A small-molecule ligand and the protein it binds are described below.
Small molecule (SMILES): CC(=O)N(C)[C@H](C(=O)N1C[C@H](C)C[C@H]1C(=O)N(C)[C@@H]1C(=O)N[C@@H](CC(C)C)C(=O)N2C[C@H](C)C[C@H]2C(=O)N[C@@H](CC(C)C)C(=O)N(C)[C@@H](C(C)C)C(=O)N2C[C@H](C3CCCCC3)C[C@H]2C(=O)N(C)[C@H](CC(C)C)C(=O)NCC(=O)O[C@@H]1C)C(C)C

Sequence of chain 2.B:
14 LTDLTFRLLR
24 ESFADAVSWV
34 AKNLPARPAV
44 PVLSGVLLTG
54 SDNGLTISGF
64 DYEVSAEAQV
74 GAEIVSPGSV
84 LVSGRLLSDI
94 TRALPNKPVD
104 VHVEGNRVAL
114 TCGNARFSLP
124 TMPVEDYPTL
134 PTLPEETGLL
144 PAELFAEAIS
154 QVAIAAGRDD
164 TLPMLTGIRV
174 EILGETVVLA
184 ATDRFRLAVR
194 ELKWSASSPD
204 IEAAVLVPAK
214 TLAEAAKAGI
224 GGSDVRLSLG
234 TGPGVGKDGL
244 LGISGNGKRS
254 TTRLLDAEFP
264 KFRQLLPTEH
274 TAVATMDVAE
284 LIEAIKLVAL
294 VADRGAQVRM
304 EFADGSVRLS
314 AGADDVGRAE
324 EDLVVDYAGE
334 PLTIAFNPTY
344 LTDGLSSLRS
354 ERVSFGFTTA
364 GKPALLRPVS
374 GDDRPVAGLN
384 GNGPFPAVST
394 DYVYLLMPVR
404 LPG

Binding-site contacts:
Ligand atom CH3 contacts residue ARG403 of chain 2.B at 3.8 Å.
Ligand atom O contacts residue MET400 of chain 2.B at 3.6 Å.
Ligand atom C6 contacts residue GLU261 of chain 2.B at 3.7 Å.
Ligand atom C contacts residue MET400 of chain 2.B at 3.8 Å (hydrophobic).
Ligand atom O contacts residue ARG187 of chain 2.B at 3.0 Å (salt-bridge).
Ligand atom O contacts residue PHE188 of chain 2.B at 3.8 Å.
Ligand atom CG contacts residue ARG187 of chain 2.B at 3.6 Å.
Ligand atom CD2 contacts residue MET400 of chain 2.B at 3.7 Å (hydrophobic).
Ligand atom O contacts residue VAL402 of chain 2.B at 3.5 Å.
Ligand atom CD1 contacts residue THR185 of chain 2.B at 3.9 Å.
Ligand atom C contacts residue ARG187 of chain 2.B at 3.6 Å.
Ligand atom CG contacts residue PHE188 of chain 2.B at 3.8 Å (hydrophobic).
Ligand atom CG2 contacts residue PHE188 of chain 2.B at 3.8 Å (hydrophobic).
Ligand atom CD contacts residue PRO401 of chain 2.B at 3.7 Å (hydrophobic).
Ligand atom CA contacts residue ARG187 of chain 2.B at 3.8 Å.
Ligand atom CD1 contacts residue LEU190 of chain 2.B at 3.8 Å (hydrophobic).
Ligand atom CB contacts residue ARG187 of chain 2.B at 3.3 Å.
Ligand atom CA contacts residue MET400 of chain 2.B at 3.9 Å (hydrophobic).
Ligand atom CD2 contacts residue LEU268 of chain 2.B at 3.7 Å (hydrophobic).
Ligand atom CB contacts residue LEU268 of chain 2.B at 3.8 Å (hydrophobic).
Ligand atom CD1 contacts residue ARG189 of chain 2.B at 3.6 Å.
Ligand atom O contacts residue ARG187 of chain 2.B at 3.3 Å.
Ligand atom CE contacts residue PRO401 of chain 2.B at 3.6 Å (hydrophobic).
Ligand atom O contacts residue LEU268 of chain 2.B at 3.5 Å.
Ligand atom CD2 contacts residue MET167 of chain 2.B at 3.8 Å (hydrophobic).
Ligand atom CD1 contacts residue PHE188 of chain 2.B at 3.7 Å (hydrophobic).
Ligand atom CE contacts residue ARG403 of chain 2.B at 3.7 Å.
Ligand atom O contacts residue ARG403 of chain 2.B at 2.9 Å (salt-bridge).
Ligand atom CG contacts residue PRO401 of chain 2.B at 3.4 Å (hydrophobic).
Ligand atom CG2 contacts residue ARG187 of chain 2.B at 3.7 Å.
Ligand atom O contacts residue MET400 of chain 2.B at 3.4 Å.
Ligand atom N contacts residue ARG187 of chain 2.B at 2.8 Å (salt-bridge).
Ligand atom CN contacts residue LYS264 of chain 2.B at 3.2 Å.
Ligand atom CA contacts residue ARG187 of chain 2.B at 3.5 Å.
Ligand atom CD2 contacts residue PRO366 of chain 2.B at 3.8 Å (hydrophobic).
Ligand atom CD1 contacts residue PRO263 of chain 2.B at 3.9 Å (hydrophobic).
Ligand atom C5 contacts residue GLU261 of chain 2.B at 3.4 Å.
Ligand atom CN contacts residue GLN267 of chain 2.B at 3.8 Å.
Ligand atom CG1 contacts residue PHE188 of chain 2.B at 3.9 Å (hydrophobic).
Ligand atom CB contacts residue ARG187 of chain 2.B at 3.5 Å.